Binding-site contacts:
Ligand atom OXT contacts residue ASN80 of chain 1.A at 2.6 Å (h-bond).
Ligand atom O contacts residue LYS66 of chain 1.A at 2.8 Å (salt-bridge).
Ligand atom O contacts residue TYR159 of chain 1.A at 2.7 Å (h-bond).
Ligand atom OH contacts residue GLU163 of chain 1.A at 1.9 Å (salt-bridge).
Ligand atom OD2 contacts residue GLN97 of chain 1.A at 2.6 Å (h-bond).
Ligand atom CG2 contacts residue THR143 of chain 1.A at 3.4 Å.
Ligand atom CB contacts residue TRP73 of chain 1.A at 3.3 Å (hydrophobic).
Ligand atom CG contacts residue GLN97 of chain 1.A at 3.3 Å.
Ligand atom O contacts residue TRP147 of chain 1.A at 2.9 Å (h-bond).
Ligand atom OD1 contacts residue GLN97 of chain 1.A at 2.9 Å (h-bond).
Ligand atom O contacts residue TYR84 of chain 1.A at 2.5 Å (h-bond).
Ligand atom O contacts residue LYS146 of chain 1.A at 3.1 Å (salt-bridge).
Ligand atom O contacts residue TRP73 of chain 1.A at 3.1 Å (h-bond).
Ligand atom CE2 contacts residue GLU163 of chain 1.A at 3.3 Å.
Ligand atom N contacts residue TYR171 of chain 1.A at 2.7 Å (h-bond).
Ligand atom OD2 contacts residue GLN70 of chain 1.A at 3.3 Å (h-bond).
Ligand atom O contacts residue TRP73 of chain 1.A at 3.1 Å (h-bond).
Ligand atom CG contacts residue GLU9 of chain 1.A at 3.4 Å.
Ligand atom C contacts residue TRP73 of chain 1.A at 3.4 Å (hydrophobic).
Ligand atom N contacts residue GLU63 of chain 1.A at 2.9 Å (salt-bridge).
Ligand atom CZ contacts residue GLU163 of chain 1.A at 3.0 Å.
Ligand atom OXT contacts residue LYS146 of chain 1.A at 3.1 Å (salt-bridge).
Ligand atom O contacts residue ASN98 of chain 1.D at 3.2 Å (h-bond).
Ligand atom CA contacts residue TYR156 of chain 1.A at 3.4 Å (hydrophobic).
Ligand atom N contacts residue TYR156 of chain 1.A at 3.1 Å (h-bond).
Ligand atom O contacts residue THR143 of chain 1.A at 2.9 Å (h-bond).
Ligand atom O contacts residue TRP147 of chain 1.A at 3.2 Å (h-bond).
Ligand atom OXT contacts residue TYR84 of chain 1.A at 3.4 Å (h-bond).
Ligand atom N contacts residue SER77 of chain 1.A at 3.0 Å (h-bond).
Ligand atom CA contacts residue TYR7 of chain 1.A at 3.3 Å (hydrophobic).
Ligand atom CA contacts residue TRP73 of chain 1.A at 3.4 Å (hydrophobic).
Ligand atom C contacts residue TYR7 of chain 1.A at 3.2 Å (hydrophobic).
Ligand atom C contacts residue LYS146 of chain 1.A at 3.3 Å.
Ligand atom O contacts residue LYS146 of chain 1.A at 3.4 Å (salt-bridge).
Ligand atom OH contacts residue ASN38 of chain 1.C at 3.0 Å (h-bond).
Ligand atom N contacts residue GLN70 of chain 1.A at 2.9 Å (h-bond).
Ligand atom N contacts residue TYR159 of chain 1.A at 3.4 Å (h-bond).
Ligand atom C contacts residue TYR84 of chain 1.A at 3.3 Å (hydrophobic).
Ligand atom O contacts residue TYR7 of chain 1.A at 3.3 Å.
Ligand atom N contacts residue TYR7 of chain 1.A at 3.3 Å (h-bond).

Sequence of chain 1.A:
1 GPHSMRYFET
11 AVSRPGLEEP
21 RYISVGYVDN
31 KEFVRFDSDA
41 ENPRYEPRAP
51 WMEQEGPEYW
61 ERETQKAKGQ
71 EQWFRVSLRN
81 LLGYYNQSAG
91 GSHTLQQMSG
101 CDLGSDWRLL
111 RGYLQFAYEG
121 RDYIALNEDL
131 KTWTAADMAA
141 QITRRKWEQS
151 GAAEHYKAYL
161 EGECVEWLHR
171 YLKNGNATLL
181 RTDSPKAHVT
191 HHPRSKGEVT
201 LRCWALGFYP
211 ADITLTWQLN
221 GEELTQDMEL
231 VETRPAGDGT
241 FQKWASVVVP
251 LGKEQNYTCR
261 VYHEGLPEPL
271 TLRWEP

Sequence of chain 1.D:
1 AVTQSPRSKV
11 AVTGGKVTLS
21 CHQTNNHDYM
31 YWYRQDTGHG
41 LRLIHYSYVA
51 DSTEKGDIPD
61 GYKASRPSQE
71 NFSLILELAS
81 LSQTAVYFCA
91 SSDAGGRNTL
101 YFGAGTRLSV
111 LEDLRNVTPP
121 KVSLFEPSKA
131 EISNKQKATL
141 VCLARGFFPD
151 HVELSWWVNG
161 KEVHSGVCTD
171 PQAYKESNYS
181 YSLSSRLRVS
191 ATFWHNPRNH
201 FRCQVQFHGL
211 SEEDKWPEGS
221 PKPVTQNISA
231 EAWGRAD

Sequence of chain 1.C:
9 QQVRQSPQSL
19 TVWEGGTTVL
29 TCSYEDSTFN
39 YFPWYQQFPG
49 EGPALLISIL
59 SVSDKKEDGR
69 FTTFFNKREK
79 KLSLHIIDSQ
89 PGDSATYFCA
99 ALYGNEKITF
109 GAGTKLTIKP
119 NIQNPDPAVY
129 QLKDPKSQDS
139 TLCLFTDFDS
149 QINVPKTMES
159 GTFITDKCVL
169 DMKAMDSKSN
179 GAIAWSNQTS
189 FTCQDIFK

A small-molecule ligand and the protein it binds are described below.
Small molecule (SMILES): CC[C@H](C)[C@H](NC(=O)[C@@H]1CCCN1C(=O)[C@H](C)NC(=O)[C@H](Cc1ccc(O)cc1)NC(=O)[C@H](CC(=O)O)NC(=O)[C@H](Cc1ccc(O)cc1)NC(=O)[C@@H]1CCCN1C(=O)[C@H](C)NC(=O)[C@@H](N)CCCCN)C(=O)O